A protein and the small-molecule ligand that binds it are described below.
Small molecule (SMILES): Nc1nc2c(c(=O)[nH]1)[n+](Cc1ccccc1)cn2[C@@H]1O[C@H](CNS(=O)(=O)C(F)(F)F)[C@@H](O)[C@H]1O

Sequence of chain 1.A:
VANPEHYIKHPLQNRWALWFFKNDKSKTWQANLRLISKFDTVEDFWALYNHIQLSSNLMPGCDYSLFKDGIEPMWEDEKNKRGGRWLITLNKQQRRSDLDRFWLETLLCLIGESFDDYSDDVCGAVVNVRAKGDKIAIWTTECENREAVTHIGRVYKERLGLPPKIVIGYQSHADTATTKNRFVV

Binding-site contacts:
Ligand atom FAH contacts residue ARG157 of chain 1.A at 3.6 Å.
Ligand atom N3 contacts residue TRP102 of chain 1.A at 3.6 Å.
Ligand atom CBC contacts residue SO41 of chain 1.D at 3.6 Å.
Ligand atom FAI contacts residue ARG157 of chain 1.A at 3.1 Å.
Ligand atom OAU contacts residue TRP56 of chain 1.A at 3.5 Å.
Ligand atom CAQ contacts residue TRP56 of chain 1.A at 3.3 Å (hydrophobic).
Ligand atom C8 contacts residue SO41 of chain 1.D at 3.4 Å.
Ligand atom CAN contacts residue SO41 of chain 1.D at 3.3 Å.
Ligand atom FAI contacts residue SO41 of chain 1.D at 0.4 Å.
Ligand atom C2 contacts residue GLU103 of chain 1.A at 3.6 Å.
Ligand atom N1 contacts residue TRP102 of chain 1.A at 3.1 Å (h-bond).
Ligand atom SBH contacts residue SO41 of chain 1.D at 0.9 Å (h-bond).
Ligand atom CBD contacts residue TRP56 of chain 1.A at 3.5 Å (hydrophobic).
Ligand atom C4 contacts residue TRP56 of chain 1.A at 3.6 Å (hydrophobic).
Ligand atom OAD contacts residue SO41 of chain 1.D at 2.2 Å (h-bond).
Ligand atom FAG contacts residue SO41 of chain 1.D at 0.6 Å.
Ligand atom CAM contacts residue TRP102 of chain 1.A at 2.6 Å (hydrophobic).
Ligand atom O6 contacts residue MET101 of chain 1.A at 3.1 Å.
Ligand atom CAL contacts residue SO41 of chain 1.D at 3.5 Å.
Ligand atom O6 contacts residue TRP56 of chain 1.A at 3.5 Å.
Ligand atom CBG contacts residue SO41 of chain 1.D at 0.3 Å.
Ligand atom C8 contacts residue TRP56 of chain 1.A at 3.3 Å (hydrophobic).
Ligand atom OAU contacts residue SO41 of chain 1.D at 3.0 Å (h-bond).
Ligand atom N9 contacts residue TRP56 of chain 1.A at 3.5 Å (h-bond).
Ligand atom CAK contacts residue TRP102 of chain 1.A at 2.5 Å (hydrophobic).
Ligand atom CAJ contacts residue TRP102 of chain 1.A at 3.2 Å (hydrophobic).
Ligand atom O6 contacts residue TRP102 of chain 1.A at 3.2 Å (h-bond).
Ligand atom C6 contacts residue TRP102 of chain 1.A at 3.4 Å (hydrophobic).
Ligand atom C2 contacts residue TRP102 of chain 1.A at 3.6 Å (hydrophobic).
Ligand atom C6 contacts residue TRP56 of chain 1.A at 3.5 Å (hydrophobic).
Ligand atom FAH contacts residue SO41 of chain 1.D at 1.0 Å.
Ligand atom CAM contacts residue TRP166 of chain 1.A at 3.6 Å (hydrophobic).
Ligand atom N7 contacts residue TRP56 of chain 1.A at 3.2 Å.
Ligand atom NAS contacts residue SO41 of chain 1.D at 2.2 Å (h-bond).
Ligand atom CAP contacts residue SO41 of chain 1.D at 3.2 Å.
Ligand atom N2 contacts residue GLU103 of chain 1.A at 3.3 Å (salt-bridge).
Ligand atom N1 contacts residue GLU103 of chain 1.A at 2.8 Å (salt-bridge).
Ligand atom OAC contacts residue SO41 of chain 1.D at 1.3 Å (h-bond).
Ligand atom CAW contacts residue TRP102 of chain 1.A at 3.5 Å (hydrophobic).
Ligand atom C5 contacts residue TRP56 of chain 1.A at 3.5 Å (hydrophobic).